Binding-site contacts:
Ligand atom O5 contacts residue ARG114 of chain 10.C at 4.1 Å.
Ligand atom C4 contacts residue GLU258 of chain 10.A at 3.8 Å.
Ligand atom C4 contacts residue SER261 of chain 10.A at 3.5 Å.
Ligand atom C2 contacts residue GLN117 of chain 10.C at 3.6 Å.
Ligand atom C1 contacts residue ARG114 of chain 10.C at 4.3 Å.
Ligand atom C2 contacts residue ARG114 of chain 10.C at 4.0 Å.
Ligand atom O5 contacts residue SER261 of chain 10.A at 4.0 Å.
Ligand atom O5 contacts residue GLN117 of chain 10.C at 2.9 Å (h-bond).
Ligand atom C4 contacts residue PHE257 of chain 10.A at 4.4 Å (hydrophobic).
Ligand atom C1 contacts residue VAL130 of chain 10.C at 3.7 Å (hydrophobic).
Ligand atom O5 contacts residue PHE257 of chain 10.A at 4.5 Å.
Ligand atom C1 contacts residue GLN117 of chain 10.C at 3.3 Å.

A protein and the small-molecule ligand that binds it are described below.
Small molecule (SMILES): C[C@@H](O)[C@@H](C)O

Sequence of chain 10.A:
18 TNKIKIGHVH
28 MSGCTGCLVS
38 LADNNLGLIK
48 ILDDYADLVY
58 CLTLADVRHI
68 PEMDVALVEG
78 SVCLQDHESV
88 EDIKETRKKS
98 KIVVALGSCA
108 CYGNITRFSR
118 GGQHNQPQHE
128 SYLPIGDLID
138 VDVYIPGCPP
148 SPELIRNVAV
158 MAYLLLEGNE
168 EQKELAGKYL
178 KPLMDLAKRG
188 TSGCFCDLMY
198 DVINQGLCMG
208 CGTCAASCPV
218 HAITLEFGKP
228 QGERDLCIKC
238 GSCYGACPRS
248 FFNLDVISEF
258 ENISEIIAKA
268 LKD

Sequence of chain 10.C:
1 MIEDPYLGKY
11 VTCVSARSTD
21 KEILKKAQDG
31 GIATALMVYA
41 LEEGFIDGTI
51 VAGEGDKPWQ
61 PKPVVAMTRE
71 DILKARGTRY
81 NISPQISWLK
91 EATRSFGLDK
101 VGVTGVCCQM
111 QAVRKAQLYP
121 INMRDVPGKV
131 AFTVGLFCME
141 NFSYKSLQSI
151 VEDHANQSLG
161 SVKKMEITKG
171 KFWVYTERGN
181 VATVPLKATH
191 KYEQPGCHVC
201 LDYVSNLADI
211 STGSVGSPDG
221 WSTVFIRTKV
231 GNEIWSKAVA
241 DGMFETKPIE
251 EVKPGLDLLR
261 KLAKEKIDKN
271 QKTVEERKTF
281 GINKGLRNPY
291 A